Sequence of chain 1.B:
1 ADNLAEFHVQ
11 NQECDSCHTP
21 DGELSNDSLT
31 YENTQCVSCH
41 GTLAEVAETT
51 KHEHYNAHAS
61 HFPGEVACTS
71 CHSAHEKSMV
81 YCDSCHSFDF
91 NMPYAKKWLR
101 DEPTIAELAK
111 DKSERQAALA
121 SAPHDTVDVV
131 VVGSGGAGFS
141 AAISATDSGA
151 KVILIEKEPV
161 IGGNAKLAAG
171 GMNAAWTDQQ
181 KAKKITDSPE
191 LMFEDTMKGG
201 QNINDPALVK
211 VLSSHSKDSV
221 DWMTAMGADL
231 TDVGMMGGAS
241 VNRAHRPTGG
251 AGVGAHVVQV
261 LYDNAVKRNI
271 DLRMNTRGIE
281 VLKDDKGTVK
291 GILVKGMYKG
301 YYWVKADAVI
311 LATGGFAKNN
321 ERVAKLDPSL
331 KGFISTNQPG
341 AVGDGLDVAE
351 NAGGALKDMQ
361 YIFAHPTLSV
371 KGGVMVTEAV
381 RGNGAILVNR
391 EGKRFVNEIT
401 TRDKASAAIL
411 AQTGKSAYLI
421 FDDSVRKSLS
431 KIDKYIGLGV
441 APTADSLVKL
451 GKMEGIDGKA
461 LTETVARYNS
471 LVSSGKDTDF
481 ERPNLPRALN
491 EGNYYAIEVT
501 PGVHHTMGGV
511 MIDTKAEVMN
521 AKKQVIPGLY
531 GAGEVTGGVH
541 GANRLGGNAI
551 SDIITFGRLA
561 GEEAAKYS

This small molecule binds to this protein.
Small molecule (SMILES): O=C(O)/C=C/C(=O)O

Binding-site contacts:
Ligand atom O contacts residue HIS365 of chain 1.B at 3.0 Å (h-bond).
Ligand atom C5 contacts residue ARG544 of chain 1.B at 3.9 Å.
Ligand atom OXT contacts residue FAD1 of chain 1.O at 3.7 Å.
Ligand atom OXT contacts residue THR377 of chain 1.B at 2.7 Å (h-bond).
Ligand atom OXT contacts residue ALA169 of chain 1.B at 4.1 Å.
Ligand atom C4 contacts residue HIS504 of chain 1.B at 4.0 Å.
Ligand atom O7 contacts residue ARG544 of chain 1.B at 3.5 Å (salt-bridge).
Ligand atom OXT contacts residue GLU378 of chain 1.B at 4.0 Å.
Ligand atom C4 contacts residue HIS365 of chain 1.B at 4.0 Å.
Ligand atom O8 contacts residue ARG544 of chain 1.B at 3.2 Å (salt-bridge).
Ligand atom C5 contacts residue GLY547 of chain 1.B at 4.4 Å.
Ligand atom C5 contacts residue HIS504 of chain 1.B at 4.5 Å.
Ligand atom O contacts residue THR377 of chain 1.B at 3.6 Å (h-bond).
Ligand atom C6 contacts residue HIS504 of chain 1.B at 4.0 Å.
Ligand atom C4 contacts residue ARG544 of chain 1.B at 4.5 Å.
Ligand atom OXT contacts residue GLY170 of chain 1.B at 3.1 Å (h-bond).
Ligand atom C6 contacts residue FAD1 of chain 1.O at 3.3 Å.
Ligand atom C6 contacts residue ARG544 of chain 1.B at 3.3 Å.
Ligand atom O7 contacts residue GLY546 of chain 1.B at 3.3 Å.
Ligand atom C contacts residue THR377 of chain 1.B at 3.5 Å.
Ligand atom C contacts residue MET375 of chain 1.B at 3.8 Å (hydrophobic).
Ligand atom OXT contacts residue MET375 of chain 1.B at 3.7 Å.
Ligand atom C contacts residue HIS365 of chain 1.B at 3.8 Å.
Ligand atom C contacts residue GLU378 of chain 1.B at 3.9 Å.
Ligand atom O7 contacts residue FAD1 of chain 1.O at 3.0 Å.
Ligand atom C6 contacts residue GLY547 of chain 1.B at 4.1 Å.
Ligand atom C5 contacts residue FAD1 of chain 1.O at 3.4 Å.
Ligand atom O8 contacts residue HIS504 of chain 1.B at 2.9 Å (h-bond).
Ligand atom O7 contacts residue LEU545 of chain 1.B at 4.2 Å.
Ligand atom C4 contacts residue FAD1 of chain 1.O at 3.4 Å.
Ligand atom O contacts residue MET375 of chain 1.B at 4.1 Å.
Ligand atom C5 contacts residue GLY546 of chain 1.B at 4.3 Å.
Ligand atom C contacts residue FAD1 of chain 1.O at 4.1 Å.
Ligand atom O contacts residue GLU378 of chain 1.B at 2.9 Å (salt-bridge).
Ligand atom O8 contacts residue FAD1 of chain 1.O at 3.2 Å.
Ligand atom O7 contacts residue GLY547 of chain 1.B at 3.0 Å (h-bond).
Ligand atom C6 contacts residue GLY546 of chain 1.B at 4.1 Å.
Ligand atom C contacts residue GLY170 of chain 1.B at 4.3 Å.
Ligand atom C4 contacts residue MET375 of chain 1.B at 3.8 Å (hydrophobic).